Sequence of chain 1.OB:
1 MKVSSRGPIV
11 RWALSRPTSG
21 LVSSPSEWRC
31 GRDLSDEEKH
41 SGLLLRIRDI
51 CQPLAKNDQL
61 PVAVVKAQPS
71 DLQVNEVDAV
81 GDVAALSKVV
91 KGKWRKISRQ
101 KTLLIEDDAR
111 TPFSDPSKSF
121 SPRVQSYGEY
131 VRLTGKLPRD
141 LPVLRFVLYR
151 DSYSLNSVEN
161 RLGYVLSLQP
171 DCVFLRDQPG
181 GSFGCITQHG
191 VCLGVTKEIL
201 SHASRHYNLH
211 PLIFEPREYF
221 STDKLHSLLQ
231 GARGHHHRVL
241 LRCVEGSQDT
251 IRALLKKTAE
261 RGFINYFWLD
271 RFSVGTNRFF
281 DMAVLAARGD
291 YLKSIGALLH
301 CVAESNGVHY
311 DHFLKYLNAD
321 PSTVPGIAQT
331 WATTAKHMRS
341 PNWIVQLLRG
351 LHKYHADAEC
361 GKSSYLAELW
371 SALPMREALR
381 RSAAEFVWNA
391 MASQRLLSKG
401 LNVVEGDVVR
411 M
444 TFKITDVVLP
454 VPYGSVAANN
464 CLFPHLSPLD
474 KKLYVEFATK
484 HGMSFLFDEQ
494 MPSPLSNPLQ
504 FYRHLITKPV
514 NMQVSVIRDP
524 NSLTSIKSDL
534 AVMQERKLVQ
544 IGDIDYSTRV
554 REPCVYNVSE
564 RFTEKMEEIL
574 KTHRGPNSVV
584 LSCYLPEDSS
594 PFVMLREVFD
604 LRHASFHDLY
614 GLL

Binding-site contacts:
Ligand atom C contacts residue LYS483 of chain 1.OB at 4.4 Å.
Ligand atom CB contacts residue ASN277 of chain 1.OB at 3.3 Å.
Ligand atom O contacts residue LYS39 of chain 1.OB at 3.8 Å.
Ligand atom CB contacts residue LEU44 of chain 1.OB at 4.0 Å (hydrophobic).
Ligand atom C contacts residue GLN394 of chain 1.OB at 3.8 Å.
Ligand atom CB contacts residue LEU285 of chain 1.OB at 4.0 Å (hydrophobic).
Ligand atom CB contacts residue GLN394 of chain 1.OB at 3.4 Å.
Ligand atom O contacts residue ARG6 of chain 1.OB at 3.3 Å (salt-bridge).
Ligand atom N contacts residue HIS484 of chain 1.OB at 3.9 Å.
Ligand atom O contacts residue LEU285 of chain 1.OB at 3.3 Å.
Ligand atom CA contacts residue LYS483 of chain 1.OB at 4.4 Å.
Ligand atom O contacts residue PHE480 of chain 1.OB at 4.5 Å.
Ligand atom CA contacts residue HIS484 of chain 1.OB at 3.8 Å.
Ligand atom O contacts residue HIS484 of chain 1.OB at 3.1 Å (h-bond).
Ligand atom C contacts residue ASP281 of chain 1.OB at 4.4 Å.
Ligand atom CA contacts residue LEU285 of chain 1.OB at 4.1 Å (hydrophobic).
Ligand atom O contacts residue LYS483 of chain 1.OB at 3.6 Å (salt-bridge).
Ligand atom CA contacts residue LEU476 of chain 1.OB at 4.2 Å (hydrophobic).
Ligand atom CA contacts residue ARG6 of chain 1.OB at 3.6 Å.
Ligand atom CB contacts residue ARG278 of chain 1.OB at 4.1 Å.
Ligand atom N contacts residue GLN394 of chain 1.OB at 2.9 Å (h-bond).
Ligand atom CB contacts residue LYS483 of chain 1.OB at 3.8 Å.
Ligand atom O contacts residue ASP281 of chain 1.OB at 3.6 Å.
Ligand atom C contacts residue LYS293 of chain 1.OB at 4.1 Å.
Ligand atom CB contacts residue LEU476 of chain 1.OB at 3.7 Å (hydrophobic).
Ligand atom CA contacts residue GLN394 of chain 1.OB at 3.2 Å.
Ligand atom C contacts residue HIS484 of chain 1.OB at 3.8 Å.
Ligand atom C contacts residue LEU285 of chain 1.OB at 3.5 Å (hydrophobic).
Ligand atom O contacts residue LYS293 of chain 1.OB at 3.3 Å.
Ligand atom CB contacts residue ALA390 of chain 1.OB at 4.0 Å (hydrophobic).
Ligand atom CB contacts residue ALA297 of chain 1.OB at 4.4 Å (hydrophobic).
Ligand atom O contacts residue ARG288 of chain 1.OB at 4.2 Å.
Ligand atom CB contacts residue ASP281 of chain 1.OB at 4.1 Å.
Ligand atom CB contacts residue HIS484 of chain 1.OB at 4.1 Å.
Ligand atom CB contacts residue ARG6 of chain 1.OB at 4.3 Å.
Ligand atom CB contacts residue ARG288 of chain 1.OB at 3.6 Å.
Ligand atom C contacts residue ARG6 of chain 1.OB at 4.0 Å.
Ligand atom CA contacts residue PHE480 of chain 1.OB at 4.3 Å (hydrophobic).
Ligand atom N contacts residue LEU285 of chain 1.OB at 4.2 Å.

The small molecule below binds the protein below.
Small molecule (SMILES): C[C@H](N)C(=O)N[C@@H](C)C(=O)N[C@@H](C)C(=O)N[C@@H](C)C(=O)N[C@@H](C)C(=O)N[C@@H](C)C(=O)N[C@@H](C)C(=O)N[C@@H](C)C(=O)N[C@@H](C)C(=O)N[C@@H](C)C(=O)N[C@@H](C)C(=O)N[C@@H](C)C=O